Sequence of chain 2.F:
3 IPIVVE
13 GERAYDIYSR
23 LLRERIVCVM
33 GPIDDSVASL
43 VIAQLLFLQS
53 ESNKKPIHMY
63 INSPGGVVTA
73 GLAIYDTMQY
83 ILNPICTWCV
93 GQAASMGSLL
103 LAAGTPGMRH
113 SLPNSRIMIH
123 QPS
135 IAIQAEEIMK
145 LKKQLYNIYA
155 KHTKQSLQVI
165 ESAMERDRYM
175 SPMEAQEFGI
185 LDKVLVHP

Sequence of chain 2.E:
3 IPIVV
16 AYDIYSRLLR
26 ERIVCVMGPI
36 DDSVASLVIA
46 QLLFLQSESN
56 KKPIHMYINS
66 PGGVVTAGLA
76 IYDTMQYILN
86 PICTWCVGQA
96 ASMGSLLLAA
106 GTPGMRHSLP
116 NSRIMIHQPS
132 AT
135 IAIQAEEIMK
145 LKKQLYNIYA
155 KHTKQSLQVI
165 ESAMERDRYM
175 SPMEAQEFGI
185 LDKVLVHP

This small molecule binds to this protein.
Small molecule (SMILES): C#Cc1cccc(CN2CCC3=C(C2)C(=O)N(Cc2ccc(Cl)cc2)C2=NCCN23)c1

Binding-site contacts:
Ligand atom C14 contacts residue GLU26 of chain 2.F at 3.5 Å.
Ligand atom C16 contacts residue LEU48 of chain 2.E at 3.8 Å (hydrophobic).
Ligand atom C02 contacts residue VAL92 of chain 2.F at 3.5 Å (hydrophobic).
Ligand atom C24 contacts residue GLU26 of chain 2.F at 3.3 Å.
Ligand atom C04 contacts residue THR79 of chain 2.E at 3.5 Å.
Ligand atom C29 contacts residue HIS60 of chain 2.F at 3.8 Å.
Ligand atom C08 contacts residue TYR62 of chain 2.F at 3.9 Å (hydrophobic).
Ligand atom N09 contacts residue TYR62 of chain 2.F at 2.9 Å (h-bond).
Ligand atom C30 contacts residue TRP90 of chain 2.F at 3.5 Å (hydrophobic).
Ligand atom C05 contacts residue LEU48 of chain 2.E at 3.7 Å (hydrophobic).
Ligand atom C28 contacts residue TYR62 of chain 2.F at 3.2 Å (hydrophobic).
Ligand atom C07 contacts residue TYR62 of chain 2.F at 3.8 Å (hydrophobic).
Ligand atom C01 contacts residue VAL92 of chain 2.F at 3.3 Å (hydrophobic).
Ligand atom CL19 contacts residue ARG22 of chain 2.F at 3.7 Å.
Ligand atom CL19 contacts residue LEU23 of chain 2.F at 3.7 Å.
Ligand atom C05 contacts residue TYR82 of chain 2.E at 3.9 Å (hydrophobic).
Ligand atom C10 contacts residue TYR62 of chain 2.F at 3.3 Å (hydrophobic).
Ligand atom C25 contacts residue HIS60 of chain 2.F at 3.5 Å.
Ligand atom C17 contacts residue LEU23 of chain 2.F at 3.7 Å (hydrophobic).
Ligand atom C21 contacts residue GLU26 of chain 2.F at 3.1 Å.
Ligand atom C02 contacts residue TYR62 of chain 2.F at 3.6 Å (hydrophobic).
Ligand atom C20 contacts residue GLU26 of chain 2.F at 3.5 Å.
Ligand atom C11 contacts residue TYR62 of chain 2.F at 3.2 Å (hydrophobic).
Ligand atom CL19 contacts residue PHE49 of chain 2.E at 3.9 Å.
Ligand atom C21 contacts residue SER52 of chain 2.E at 3.5 Å.
Ligand atom C31 contacts residue TYR62 of chain 2.F at 3.4 Å (hydrophobic).
Ligand atom O27 contacts residue LEU48 of chain 2.E at 3.5 Å.
Ligand atom C20 contacts residue SER52 of chain 2.E at 3.8 Å.
Ligand atom N26 contacts residue ILE28 of chain 2.F at 3.8 Å.
Ligand atom C08 contacts residue TRP90 of chain 2.F at 3.6 Å (hydrophobic).
Ligand atom C06 contacts residue TYR82 of chain 2.E at 3.5 Å (hydrophobic).
Ligand atom C04 contacts residue LEU114 of chain 2.F at 3.8 Å (hydrophobic).
Ligand atom C17 contacts residue LEU48 of chain 2.E at 3.9 Å (hydrophobic).
Ligand atom C30 contacts residue TYR62 of chain 2.F at 3.5 Å (hydrophobic).
Ligand atom C15 contacts residue GLU26 of chain 2.F at 3.4 Å.
Ligand atom C01 contacts residue TYR62 of chain 2.F at 3.4 Å (hydrophobic).
Ligand atom N23 contacts residue GLU26 of chain 2.F at 2.8 Å (salt-bridge).
Ligand atom C29 contacts residue TYR62 of chain 2.F at 3.4 Å (hydrophobic).
Ligand atom C10 contacts residue TYR82 of chain 2.E at 3.9 Å (hydrophobic).
Ligand atom C05 contacts residue LEU114 of chain 2.F at 3.9 Å (hydrophobic).